The protein below binds the small molecule below.
Small molecule (SMILES): CC[C@H](C)[C@H](NC(=O)[C@H](CO)NC(=O)[C@H](CC(C)C)NC(=O)[C@H](CC1=NC=NC1)NC(=O)CNC(=O)[C@H](Cc1ccc(O)cc1)NC(=O)[C@@H](N)CO)C(=O)NCC(=O)N[C@H](C=O)[C@@H](C)O

Sequence of chain 1.D:
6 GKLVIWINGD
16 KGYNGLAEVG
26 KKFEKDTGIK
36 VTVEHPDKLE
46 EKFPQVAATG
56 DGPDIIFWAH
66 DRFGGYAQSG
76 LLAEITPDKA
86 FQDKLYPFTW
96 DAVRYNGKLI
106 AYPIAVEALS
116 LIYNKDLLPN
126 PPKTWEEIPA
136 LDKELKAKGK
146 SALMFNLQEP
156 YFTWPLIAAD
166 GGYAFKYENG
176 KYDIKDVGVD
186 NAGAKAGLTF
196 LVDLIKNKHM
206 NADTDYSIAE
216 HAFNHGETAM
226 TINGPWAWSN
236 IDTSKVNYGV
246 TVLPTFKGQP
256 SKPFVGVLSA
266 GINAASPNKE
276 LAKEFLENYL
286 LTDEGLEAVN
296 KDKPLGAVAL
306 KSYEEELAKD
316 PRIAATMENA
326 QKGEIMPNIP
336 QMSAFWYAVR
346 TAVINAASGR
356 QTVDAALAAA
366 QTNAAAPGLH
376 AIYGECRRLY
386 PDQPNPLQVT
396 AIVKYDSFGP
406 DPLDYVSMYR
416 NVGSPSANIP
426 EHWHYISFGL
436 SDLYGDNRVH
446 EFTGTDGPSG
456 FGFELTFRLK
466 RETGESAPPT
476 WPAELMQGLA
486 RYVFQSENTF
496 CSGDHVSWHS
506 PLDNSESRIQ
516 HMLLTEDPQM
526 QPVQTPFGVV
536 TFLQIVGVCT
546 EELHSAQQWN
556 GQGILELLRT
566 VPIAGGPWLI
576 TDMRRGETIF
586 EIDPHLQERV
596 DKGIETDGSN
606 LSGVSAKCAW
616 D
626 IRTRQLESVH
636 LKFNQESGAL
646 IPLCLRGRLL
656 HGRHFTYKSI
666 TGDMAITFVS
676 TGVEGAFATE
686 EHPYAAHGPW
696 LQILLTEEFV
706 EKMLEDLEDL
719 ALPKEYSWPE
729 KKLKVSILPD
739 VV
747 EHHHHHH

Binding-site contacts:
Ligand atom N contacts residue LEU606 of chain 1.D at 3.4 Å.
Ligand atom N contacts residue HIS500 of chain 1.D at 3.1 Å (h-bond).
Ligand atom CA contacts residue HIS500 of chain 1.D at 3.2 Å.
Ligand atom CZ contacts residue SER610 of chain 1.D at 3.3 Å.
Ligand atom N contacts residue ASP499 of chain 1.D at 3.5 Å (salt-bridge).
Ligand atom OH contacts residue SER610 of chain 1.D at 2.6 Å (h-bond).
Ligand atom CD1 contacts residue VAL609 of chain 1.D at 3.4 Å (hydrophobic).
Ligand atom O contacts residue SER607 of chain 1.D at 2.8 Å (h-bond).
Ligand atom O contacts residue VAL501 of chain 1.D at 3.3 Å.
Ligand atom CG2 contacts residue TYR487 of chain 1.D at 3.4 Å (hydrophobic).
Ligand atom OG contacts residue GLU641 of chain 1.D at 3.0 Å (salt-bridge).
Ligand atom ND1 contacts residue TYR487 of chain 1.D at 3.0 Å (h-bond).
Ligand atom N contacts residue GLY608 of chain 1.D at 3.1 Å (h-bond).
Ligand atom CA contacts residue LEU606 of chain 1.D at 3.3 Å (hydrophobic).
Ligand atom CB contacts residue TYR487 of chain 1.D at 3.4 Å (hydrophobic).
Ligand atom CA contacts residue SER502 of chain 1.D at 3.3 Å.
Ligand atom CB contacts residue ASP499 of chain 1.D at 3.4 Å.
Ligand atom CD1 contacts residue LEU484 of chain 1.D at 3.4 Å (hydrophobic).
Ligand atom CB contacts residue SER502 of chain 1.D at 3.4 Å.
Ligand atom C contacts residue LEU606 of chain 1.D at 3.5 Å (hydrophobic).
Ligand atom O contacts residue HIS500 of chain 1.D at 3.2 Å (h-bond).
Ligand atom CG contacts residue VAL609 of chain 1.D at 3.4 Å (hydrophobic).
Ligand atom N contacts residue LEU606 of chain 1.D at 3.3 Å.
Ligand atom NE2 contacts residue ASP499 of chain 1.D at 3.4 Å (salt-bridge).
Ligand atom CD2 contacts residue HIS500 of chain 1.D at 3.4 Å.
Ligand atom C contacts residue SER502 of chain 1.D at 3.4 Å.
Ligand atom O contacts residue SER502 of chain 1.D at 3.0 Å (h-bond).
Ligand atom CE2 contacts residue SER610 of chain 1.D at 3.1 Å.
Ligand atom O contacts residue ASP499 of chain 1.D at 3.2 Å.
Ligand atom O contacts residue SER610 of chain 1.D at 2.9 Å (h-bond).
Ligand atom N contacts residue SER502 of chain 1.D at 2.8 Å (h-bond).
Ligand atom N contacts residue ASP499 of chain 1.D at 3.0 Å (salt-bridge).
Ligand atom CA contacts residue SER502 of chain 1.D at 3.1 Å.
Ligand atom O contacts residue VAL609 of chain 1.D at 3.3 Å.
Ligand atom C contacts residue LEU606 of chain 1.D at 3.3 Å (hydrophobic).
Ligand atom CD1 contacts residue VAL501 of chain 1.D at 3.1 Å (hydrophobic).
Ligand atom OG contacts residue ASN605 of chain 1.D at 3.3 Å (h-bond).
Ligand atom OG contacts residue HIS504 of chain 1.D at 3.0 Å.
Ligand atom CA contacts residue GLY608 of chain 1.D at 3.5 Å.
Ligand atom N contacts residue SER610 of chain 1.D at 3.3 Å (h-bond).